A small-molecule ligand and the protein it binds are described below.
Small molecule (SMILES): CC(=O)N[C@@H]1[C@@H](O)[C@H](O)[C@@H](CO)O[C@H]1O

Sequence of chain 1.A:
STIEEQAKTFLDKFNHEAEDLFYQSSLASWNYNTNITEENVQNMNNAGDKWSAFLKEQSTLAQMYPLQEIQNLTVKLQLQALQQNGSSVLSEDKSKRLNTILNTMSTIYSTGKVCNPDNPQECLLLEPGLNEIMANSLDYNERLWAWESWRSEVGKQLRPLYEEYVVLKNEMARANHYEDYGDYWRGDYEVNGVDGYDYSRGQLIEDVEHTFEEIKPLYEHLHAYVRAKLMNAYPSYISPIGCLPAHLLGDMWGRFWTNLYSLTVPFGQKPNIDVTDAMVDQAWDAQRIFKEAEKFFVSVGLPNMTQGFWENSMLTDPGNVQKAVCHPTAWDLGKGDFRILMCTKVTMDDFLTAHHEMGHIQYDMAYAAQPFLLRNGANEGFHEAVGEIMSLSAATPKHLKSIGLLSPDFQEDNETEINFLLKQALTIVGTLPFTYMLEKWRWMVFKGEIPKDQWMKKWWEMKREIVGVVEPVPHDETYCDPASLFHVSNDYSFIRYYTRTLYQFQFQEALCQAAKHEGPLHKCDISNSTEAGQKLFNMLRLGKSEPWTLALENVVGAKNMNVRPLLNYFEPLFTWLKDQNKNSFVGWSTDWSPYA

Binding-site contacts:
Ligand atom C8 contacts residue PHE267 of chain 1.A at 3.6 Å (hydrophobic).
Ligand atom C2 contacts residue GLU415 of chain 1.A at 4.5 Å.
Ligand atom C1 contacts residue ASN414 of chain 1.A at 1.4 Å.
Ligand atom N2 contacts residue GLU415 of chain 1.A at 3.3 Å (salt-bridge).
Ligand atom C7 contacts residue GLU415 of chain 1.A at 3.8 Å.
Ligand atom C7 contacts residue ASN414 of chain 1.A at 3.6 Å.
Ligand atom C2 contacts residue ASN414 of chain 1.A at 2.4 Å.
Ligand atom C8 contacts residue GLU415 of chain 1.A at 3.2 Å.
Ligand atom C8 contacts residue TRP576 of chain 1.A at 3.7 Å (hydrophobic).
Ligand atom C3 contacts residue ASN414 of chain 1.A at 3.8 Å.
Ligand atom C4 contacts residue ASN414 of chain 1.A at 4.2 Å.
Ligand atom C5 contacts residue ASN414 of chain 1.A at 3.7 Å.
Ligand atom N2 contacts residue ASN414 of chain 1.A at 2.9 Å (h-bond).
Ligand atom O5 contacts residue ASN414 of chain 1.A at 2.4 Å (h-bond).
Ligand atom O7 contacts residue ASN414 of chain 1.A at 4.0 Å.
Ligand atom C8 contacts residue ASN414 of chain 1.A at 4.5 Å.